Binding-site contacts:
Ligand atom N1 contacts residue TRS1 of chain 1.E at 2.7 Å (h-bond).
Ligand atom N7 contacts residue GLY56 of chain 1.A at 3.4 Å.
Ligand atom C5' contacts residue EDO1 of chain 1.D at 3.3 Å.
Ligand atom C1' contacts residue PHE90 of chain 1.A at 3.4 Å (hydrophobic).
Ligand atom N3 contacts residue PHE54 of chain 1.A at 3.3 Å.
Ligand atom C5' contacts residue EDO1 of chain 1.D at 3.5 Å.
Ligand atom O4' contacts residue PHE54 of chain 1.A at 3.2 Å.
Ligand atom C6 contacts residue PHE90 of chain 1.A at 3.6 Å (hydrophobic).
Ligand atom N3 contacts residue PHE90 of chain 1.A at 3.4 Å.
Ligand atom N6 contacts residue VAL120 of chain 1.A at 2.9 Å (h-bond).
Ligand atom C6 contacts residue TRS1 of chain 1.E at 3.4 Å.
Ligand atom C4 contacts residue PHE54 of chain 1.A at 3.5 Å (hydrophobic).
Ligand atom C2 contacts residue TRP118 of chain 1.A at 3.6 Å (hydrophobic).
Ligand atom N6 contacts residue GLY121 of chain 1.A at 3.3 Å (h-bond).
Ligand atom OP1 contacts residue EDO1 of chain 1.D at 3.4 Å (h-bond).
Ligand atom N3 contacts residue TRP118 of chain 1.A at 2.9 Å (h-bond).
Ligand atom C5 contacts residue PHE90 of chain 1.A at 3.5 Å (hydrophobic).
Ligand atom N7 contacts residue PHE90 of chain 1.A at 3.3 Å.
Ligand atom C2' contacts residue HIS88 of chain 1.A at 3.4 Å.
Ligand atom N7 contacts residue GLY57 of chain 1.A at 3.2 Å (h-bond).
Ligand atom N7 contacts residue ARG125 of chain 1.A at 3.4 Å (salt-bridge).
Ligand atom C4 contacts residue PHE90 of chain 1.A at 3.3 Å (hydrophobic).
Ligand atom C4' contacts residue EDO1 of chain 1.D at 3.6 Å.
Ligand atom OP2 contacts residue ARG125 of chain 1.A at 2.8 Å (salt-bridge).
Ligand atom O4 contacts residue ARG117 of chain 1.A at 3.1 Å.
Ligand atom O4' contacts residue PHE90 of chain 1.A at 3.5 Å.
Ligand atom O2' contacts residue EDO1 of chain 1.D at 3.3 Å (h-bond).
Ligand atom O6 contacts residue ARG115 of chain 1.A at 3.3 Å.
Ligand atom C6 contacts residue PHE54 of chain 1.A at 3.6 Å (hydrophobic).
Ligand atom O2 contacts residue GLY119 of chain 1.A at 3.4 Å.
Ligand atom N9 contacts residue PHE90 of chain 1.A at 3.2 Å.
Ligand atom O2 contacts residue TRP118 of chain 1.A at 3.5 Å (h-bond).
Ligand atom C2 contacts residue VAL176 of chain 1.A at 3.6 Å (hydrophobic).
Ligand atom C8 contacts residue PHE90 of chain 1.A at 3.2 Å (hydrophobic).
Ligand atom N1 contacts residue PHE54 of chain 1.A at 3.5 Å.
Ligand atom O4' contacts residue PHE90 of chain 1.A at 3.6 Å.
Ligand atom O2' contacts residue HIS88 of chain 1.A at 2.5 Å (h-bond).
Ligand atom O6 contacts residue TRS1 of chain 1.E at 3.2 Å (h-bond).
Ligand atom O3' contacts residue EDO1 of chain 1.D at 3.0 Å (h-bond).
Ligand atom C2 contacts residue PHE54 of chain 1.A at 3.6 Å (hydrophobic).

Sequence of chain 1.A:
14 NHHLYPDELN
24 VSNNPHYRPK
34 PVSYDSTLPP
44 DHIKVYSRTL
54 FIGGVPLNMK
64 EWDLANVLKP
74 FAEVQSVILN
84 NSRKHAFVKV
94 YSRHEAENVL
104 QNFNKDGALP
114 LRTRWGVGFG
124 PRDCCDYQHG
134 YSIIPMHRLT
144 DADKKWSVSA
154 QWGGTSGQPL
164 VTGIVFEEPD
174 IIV

This protein binds this small molecule.
Small molecule (SMILES): Nc1nc(=O)c2ncn([C@@H]3O[C@H](CO)[C@@H](O[P](=O)(O)OC[C@H]4O[C@@H](n5ccc(=O)[nH]c5=O)[C@H](O)[C@@H]4O[P](=O)(O)OC[C@H]4O[C@@H](n5cnc6c(N)ncnc65)[C@H](O)[C@@H]4O[P](=O)(O)OC[C@H]4O[C@@H](n5cnc6c(N)ncnc65)[C@H](O)[C@@H]4O)[C@H]3O)c2[nH]1